Sequence of chain 1.A:
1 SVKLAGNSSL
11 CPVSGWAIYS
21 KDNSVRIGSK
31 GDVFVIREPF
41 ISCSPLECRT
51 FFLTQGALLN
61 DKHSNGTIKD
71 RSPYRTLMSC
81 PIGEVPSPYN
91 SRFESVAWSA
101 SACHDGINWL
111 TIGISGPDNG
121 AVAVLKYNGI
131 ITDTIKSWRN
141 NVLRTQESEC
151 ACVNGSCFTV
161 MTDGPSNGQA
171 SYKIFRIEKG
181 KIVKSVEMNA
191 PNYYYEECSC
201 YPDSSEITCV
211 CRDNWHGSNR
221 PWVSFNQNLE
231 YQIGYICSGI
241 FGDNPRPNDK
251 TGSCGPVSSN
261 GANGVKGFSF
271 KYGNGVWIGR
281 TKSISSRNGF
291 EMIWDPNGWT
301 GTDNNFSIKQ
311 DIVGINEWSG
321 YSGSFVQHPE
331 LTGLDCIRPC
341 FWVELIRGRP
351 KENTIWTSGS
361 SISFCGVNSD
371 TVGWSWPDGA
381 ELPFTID

Binding-site contacts:
Ligand atom N4 contacts residue GLU38 of chain 1.A at 2.7 Å (salt-bridge).
Ligand atom C7 contacts residue ARG212 of chain 1.A at 3.8 Å.
Ligand atom O1A contacts residue TYR321 of chain 1.A at 3.5 Å (h-bond).
Ligand atom C11 contacts residue TRP98 of chain 1.A at 3.8 Å (hydrophobic).
Ligand atom C7 contacts residue TYR321 of chain 1.A at 3.4 Å (hydrophobic).
Ligand atom C8 contacts residue GLU196 of chain 1.A at 3.6 Å.
Ligand atom C91 contacts residue ARG212 of chain 1.A at 3.7 Å.
Ligand atom C4 contacts residue GLU38 of chain 1.A at 3.6 Å.
Ligand atom C5 contacts residue ASP70 of chain 1.A at 3.8 Å.
Ligand atom O1B contacts residue ARG287 of chain 1.A at 2.8 Å (salt-bridge).
Ligand atom O10 contacts residue ARG71 of chain 1.A at 2.9 Å (salt-bridge).
Ligand atom C9 contacts residue GLU196 of chain 1.A at 3.3 Å.
Ligand atom C91 contacts residue ASN214 of chain 1.A at 3.6 Å.
Ligand atom C82 contacts residue ARG144 of chain 1.A at 3.5 Å.
Ligand atom C2 contacts residue TYR321 of chain 1.A at 2.9 Å (hydrophobic).
Ligand atom C1 contacts residue TYR321 of chain 1.A at 3.1 Å (hydrophobic).
Ligand atom O1B contacts residue TYR321 of chain 1.A at 3.5 Å (h-bond).
Ligand atom O1A contacts residue ARG37 of chain 1.A at 2.9 Å (salt-bridge).
Ligand atom C1 contacts residue ARG212 of chain 1.A at 3.9 Å.
Ligand atom C1 contacts residue ARG37 of chain 1.A at 4.0 Å.
Ligand atom C81 contacts residue ARG144 of chain 1.A at 3.8 Å.
Ligand atom C81 contacts residue GLU196 of chain 1.A at 4.0 Å.
Ligand atom C1 contacts residue ARG287 of chain 1.A at 3.5 Å.
Ligand atom N4 contacts residue ASP70 of chain 1.A at 3.0 Å (salt-bridge).
Ligand atom C10 contacts residue ARG71 of chain 1.A at 3.9 Å.
Ligand atom C4 contacts residue ASP70 of chain 1.A at 3.5 Å.
Ligand atom C81 contacts residue SER166 of chain 1.A at 4.0 Å.
Ligand atom C82 contacts residue VAL142 of chain 1.A at 3.7 Å (hydrophobic).
Ligand atom C6 contacts residue GLU197 of chain 1.A at 3.8 Å.
Ligand atom O1B contacts residue ARG212 of chain 1.A at 3.0 Å (salt-bridge).
Ligand atom C3 contacts residue ASP70 of chain 1.A at 3.2 Å.
Ligand atom O10 contacts residue ASP70 of chain 1.A at 3.2 Å.
Ligand atom C3 contacts residue GLU38 of chain 1.A at 3.7 Å.
Ligand atom C82 contacts residue ARG71 of chain 1.A at 3.9 Å.
Ligand atom O1A contacts residue ARG287 of chain 1.A at 2.8 Å (salt-bridge).
Ligand atom C9 contacts residue ARG212 of chain 1.A at 4.0 Å.
Ligand atom C3 contacts residue ARG37 of chain 1.A at 3.8 Å.
Ligand atom C3 contacts residue TYR321 of chain 1.A at 3.2 Å (hydrophobic).
Ligand atom C4 contacts residue TYR321 of chain 1.A at 3.5 Å (hydrophobic).
Ligand atom C4 contacts residue GLU197 of chain 1.A at 3.8 Å.

A small-molecule ligand and the protein it binds are described below.
Small molecule (SMILES): CCC(CC)O[C@@H]1C=C(C(=O)O)C[C@H](N)[C@H]1NC(C)=O